This small molecule binds to this protein.
Small molecule (SMILES): CC(=O)N[C@H]1[C@H](O[C@H]2[C@H](O)[C@@H](NC(C)=O)CO[C@@H]2CO)O[C@H](CO)[C@@H](O[C@@H]2O[C@H](CO)[C@@H](O)[C@H](O)[C@@H]2O)[C@@H]1O

Sequence of chain 1.B:
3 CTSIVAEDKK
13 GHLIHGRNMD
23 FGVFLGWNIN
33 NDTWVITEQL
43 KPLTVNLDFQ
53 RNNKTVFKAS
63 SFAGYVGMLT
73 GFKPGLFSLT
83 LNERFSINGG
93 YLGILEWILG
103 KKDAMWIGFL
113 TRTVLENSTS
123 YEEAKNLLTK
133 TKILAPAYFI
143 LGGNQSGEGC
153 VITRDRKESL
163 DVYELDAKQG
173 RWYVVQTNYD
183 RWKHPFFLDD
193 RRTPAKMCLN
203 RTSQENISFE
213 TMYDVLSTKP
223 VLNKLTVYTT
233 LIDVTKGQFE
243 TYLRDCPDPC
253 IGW

Binding-site contacts:
Ligand atom C7 contacts residue ASN33 of chain 1.B at 3.1 Å.
Ligand atom C3 contacts residue MET61 of chain 1.A at 3.8 Å (hydrophobic).
Ligand atom C7 contacts residue THR35 of chain 1.B at 4.2 Å.
Ligand atom O7 contacts residue GLN41 of chain 1.B at 2.8 Å (h-bond).
Ligand atom C3 contacts residue GLU40 of chain 1.B at 3.8 Å.
Ligand atom C7 contacts residue GLU40 of chain 1.B at 3.6 Å.
Ligand atom C2 contacts residue GLU40 of chain 1.B at 3.9 Å.
Ligand atom O4 contacts residue MET61 of chain 1.A at 4.1 Å.
Ligand atom C1 contacts residue MET61 of chain 1.A at 3.7 Å (hydrophobic).
Ligand atom O5 contacts residue ASN33 of chain 1.B at 2.4 Å (h-bond).
Ligand atom N2 contacts residue GLU40 of chain 1.B at 2.9 Å (salt-bridge).
Ligand atom C2 contacts residue MET61 of chain 1.A at 4.2 Å (hydrophobic).
Ligand atom C8 contacts residue ARG33 of chain 1.A at 3.5 Å.
Ligand atom C8 contacts residue GLN41 of chain 1.B at 4.1 Å.
Ligand atom C5 contacts residue ASN30 of chain 1.B at 4.3 Å.
Ligand atom C2 contacts residue ASN33 of chain 1.B at 2.4 Å.
Ligand atom O7 contacts residue ASN33 of chain 1.B at 3.0 Å (h-bond).
Ligand atom N2 contacts residue ARG33 of chain 1.A at 4.1 Å.
Ligand atom O6 contacts residue VAL64 of chain 1.A at 3.9 Å.
Ligand atom C1 contacts residue ASN33 of chain 1.B at 1.4 Å.
Ligand atom O4 contacts residue PRO60 of chain 1.A at 3.8 Å.
Ligand atom C3 contacts residue ASN33 of chain 1.B at 3.8 Å.
Ligand atom O7 contacts residue VAL64 of chain 1.A at 4.1 Å.
Ligand atom O3 contacts residue ARG33 of chain 1.A at 4.0 Å.
Ligand atom C6 contacts residue VAL64 of chain 1.A at 4.3 Å (hydrophobic).
Ligand atom C8 contacts residue GLU40 of chain 1.B at 3.3 Å.
Ligand atom N2 contacts residue THR35 of chain 1.B at 4.0 Å.
Ligand atom O3 contacts residue VAL64 of chain 1.A at 3.9 Å.
Ligand atom O3 contacts residue MET61 of chain 1.A at 4.2 Å.
Ligand atom C1 contacts residue THR35 of chain 1.B at 3.9 Å.
Ligand atom O6 contacts residue ARG33 of chain 1.A at 3.5 Å (salt-bridge).
Ligand atom C8 contacts residue THR35 of chain 1.B at 3.7 Å.
Ligand atom C4 contacts residue ASN33 of chain 1.B at 4.2 Å.
Ligand atom O3 contacts residue GLU40 of chain 1.B at 3.4 Å (salt-bridge).
Ligand atom C5 contacts residue ASN33 of chain 1.B at 3.7 Å.
Ligand atom N2 contacts residue ASN33 of chain 1.B at 2.8 Å (h-bond).
Ligand atom C5 contacts residue MET61 of chain 1.A at 4.1 Å (hydrophobic).
Ligand atom C7 contacts residue ARG33 of chain 1.A at 4.2 Å.
Ligand atom C7 contacts residue GLN41 of chain 1.B at 3.7 Å.
Ligand atom C8 contacts residue ASN33 of chain 1.B at 4.3 Å.

Sequence of chain 1.A:
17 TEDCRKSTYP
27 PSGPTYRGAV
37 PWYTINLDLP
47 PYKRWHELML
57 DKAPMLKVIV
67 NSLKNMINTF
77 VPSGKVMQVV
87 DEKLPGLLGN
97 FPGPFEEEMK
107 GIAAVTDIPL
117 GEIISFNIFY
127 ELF